Binding-site contacts:
Ligand atom O5 contacts residue ASN30 of chain 1.E at 3.9 Å.
Ligand atom N2 contacts residue ASN30 of chain 1.E at 3.8 Å.
Ligand atom C2 contacts residue ASN30 of chain 1.E at 3.9 Å.
Ligand atom O7 contacts residue PRO27 of chain 1.E at 3.5 Å.
Ligand atom N2 contacts residue PRO28 of chain 1.E at 3.7 Å.
Ligand atom C7 contacts residue PRO28 of chain 1.E at 3.5 Å (hydrophobic).
Ligand atom O7 contacts residue PRO28 of chain 1.E at 4.3 Å.
Ligand atom C8 contacts residue PRO28 of chain 1.E at 3.1 Å (hydrophobic).
Ligand atom C7 contacts residue PRO27 of chain 1.E at 4.2 Å (hydrophobic).
Ligand atom O3 contacts residue PRO27 of chain 1.E at 4.1 Å.
Ligand atom C8 contacts residue ASN23 of chain 1.E at 3.8 Å.
Ligand atom C1 contacts residue ASN30 of chain 1.E at 3.0 Å.
Ligand atom O3 contacts residue PRO28 of chain 1.E at 4.2 Å.
Ligand atom C8 contacts residue PRO27 of chain 1.E at 4.4 Å (hydrophobic).
Ligand atom C8 contacts residue VAL29 of chain 1.E at 4.4 Å (hydrophobic).

Sequence of chain 1.E:
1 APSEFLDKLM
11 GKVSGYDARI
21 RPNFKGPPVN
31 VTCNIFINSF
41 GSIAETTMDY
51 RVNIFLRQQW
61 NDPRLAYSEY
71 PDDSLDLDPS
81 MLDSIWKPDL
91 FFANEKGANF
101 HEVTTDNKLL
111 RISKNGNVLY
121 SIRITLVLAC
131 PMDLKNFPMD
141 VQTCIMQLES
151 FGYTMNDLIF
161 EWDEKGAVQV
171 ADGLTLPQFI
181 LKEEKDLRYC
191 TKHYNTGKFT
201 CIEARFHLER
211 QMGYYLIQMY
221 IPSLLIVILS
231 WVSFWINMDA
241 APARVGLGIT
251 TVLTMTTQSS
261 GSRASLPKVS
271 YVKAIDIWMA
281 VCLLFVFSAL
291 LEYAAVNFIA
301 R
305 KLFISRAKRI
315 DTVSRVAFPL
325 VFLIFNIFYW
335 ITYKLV

This protein binds this small molecule.
Small molecule (SMILES): CC(=O)N[C@H]1[C@H](O[C@H]2[C@H](O)[C@@H](NC(C)=O)CO[C@@H]2CO)O[C@H](CO)[C@@H](O)[C@@H]1O